Binding-site contacts:
Ligand atom C7 contacts residue SER357 of chain 1.C at 3.6 Å.
Ligand atom C7 contacts residue NAG2 of chain 1.P at 4.2 Å.
Ligand atom C1 contacts residue SER357 of chain 1.C at 3.1 Å.
Ligand atom C2 contacts residue NAG1 of chain 1.P at 3.2 Å.
Ligand atom O7 contacts residue NAG1 of chain 1.R at 2.7 Å.
Ligand atom C3 contacts residue ASN332 of chain 1.C at 3.7 Å.
Ligand atom N2 contacts residue NAG1 of chain 1.P at 4.0 Å.
Ligand atom N2 contacts residue NAG1 of chain 1.R at 3.6 Å.
Ligand atom C3 contacts residue NAG1 of chain 1.P at 3.7 Å.
Ligand atom C5 contacts residue ASN332 of chain 1.C at 3.6 Å.
Ligand atom O6 contacts residue NAG2 of chain 1.P at 4.1 Å.
Ligand atom C6 contacts residue NAG2 of chain 1.P at 4.0 Å.
Ligand atom O7 contacts residue ASN332 of chain 1.C at 3.8 Å.
Ligand atom C8 contacts residue NAG1 of chain 1.R at 1.4 Å.
Ligand atom O7 contacts residue NAG1 of chain 1.P at 3.4 Å.
Ligand atom N2 contacts residue SER357 of chain 1.C at 4.1 Å.
Ligand atom O4 contacts residue NAG2 of chain 1.P at 4.2 Å.
Ligand atom C5 contacts residue NAG1 of chain 1.P at 2.3 Å.
Ligand atom O7 contacts residue SER357 of chain 1.C at 3.2 Å.
Ligand atom O6 contacts residue NAG2 of chain 1.P at 3.5 Å (h-bond).
Ligand atom C7 contacts residue NAG1 of chain 1.R at 2.4 Å.
Ligand atom C4 contacts residue ASN332 of chain 1.C at 4.2 Å.
Ligand atom O3 contacts residue NAG1 of chain 1.P at 3.8 Å.
Ligand atom O7 contacts residue NAG2 of chain 1.P at 3.8 Å.
Ligand atom O5 contacts residue ASN332 of chain 1.C at 2.4 Å (h-bond).
Ligand atom C2 contacts residue ASN332 of chain 1.C at 2.4 Å.
Ligand atom C8 contacts residue SER357 of chain 1.C at 4.0 Å.
Ligand atom C4 contacts residue NAG2 of chain 1.P at 4.0 Å.
Ligand atom O3 contacts residue NAG2 of chain 1.P at 3.5 Å.
Ligand atom C1 contacts residue NAG1 of chain 1.P at 3.7 Å.
Ligand atom C7 contacts residue ASN332 of chain 1.C at 3.5 Å.
Ligand atom C6 contacts residue NAG1 of chain 1.P at 2.2 Å.
Ligand atom C2 contacts residue SER357 of chain 1.C at 4.2 Å.
Ligand atom N2 contacts residue ASN332 of chain 1.C at 2.8 Å (h-bond).
Ligand atom C1 contacts residue ASN332 of chain 1.C at 1.4 Å.
Ligand atom C4 contacts residue NAG1 of chain 1.P at 3.5 Å.
Ligand atom O5 contacts residue NAG1 of chain 1.P at 2.8 Å (h-bond).
Ligand atom O6 contacts residue NAG1 of chain 1.P at 3.1 Å.
Ligand atom O5 contacts residue SER357 of chain 1.C at 4.0 Å.
Ligand atom O4 contacts residue NAG1 of chain 1.P at 3.0 Å (h-bond).

Sequence of chain 1.C:
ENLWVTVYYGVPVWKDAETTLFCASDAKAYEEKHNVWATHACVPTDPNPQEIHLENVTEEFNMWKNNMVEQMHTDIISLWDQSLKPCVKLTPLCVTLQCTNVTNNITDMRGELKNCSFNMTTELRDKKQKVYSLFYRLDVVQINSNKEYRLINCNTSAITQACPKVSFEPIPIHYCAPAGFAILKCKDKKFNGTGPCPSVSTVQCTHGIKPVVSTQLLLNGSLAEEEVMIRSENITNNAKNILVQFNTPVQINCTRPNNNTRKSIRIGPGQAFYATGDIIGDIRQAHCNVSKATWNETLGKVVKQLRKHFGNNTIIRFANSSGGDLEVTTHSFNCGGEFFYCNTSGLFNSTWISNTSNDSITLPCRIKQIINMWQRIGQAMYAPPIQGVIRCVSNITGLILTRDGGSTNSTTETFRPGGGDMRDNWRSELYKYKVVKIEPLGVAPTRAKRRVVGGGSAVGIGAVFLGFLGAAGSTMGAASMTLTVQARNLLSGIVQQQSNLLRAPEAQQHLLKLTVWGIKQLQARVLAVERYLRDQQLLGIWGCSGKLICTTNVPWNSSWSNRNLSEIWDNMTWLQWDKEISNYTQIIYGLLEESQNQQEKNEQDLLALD

The protein below binds the small molecule below.
Small molecule (SMILES): CC(=O)N[C@H]1[C@H](O[C@H]2[C@H](O)[C@@H](NC(C)=O)CO[C@@H]2CO)O[C@H](CO)[C@@H](O[C@@H]2O[C@H](CO[C@H]3O[C@H](CO)[C@@H](O)[C@H](O)[C@@H]3O)[C@@H](O)[C@H](O[C@H]3O[C@H](CO)[C@@H](O)[C@H](O)[C@@H]3O)[C@@H]2O)[C@@H]1O